This protein binds this small molecule.
Small molecule (SMILES): Nc1ccn([C@@H]2O[C@H](CO[P](=O)(O)O[C@H]3[C@@H](O)[C@H](n4cnc5c(N)ncnc54)O[C@@H]3CO[P](=O)(O)O[C@H]3[C@@H](O)[C@H](n4cnc5c(=O)nc(N)[nH]c54)O[C@@H]3CO[P](=O)(O)O[C@H]3[C@@H](O)[C@H](n4cnc5c(N)ncnc54)O[C@@H]3CO[P](=O)(O)O[C@H]3[C@@H](O)[C@H](n4cnc5c(N)ncnc54)O[C@@H]3CO[P](=O)(O)O[C@H]3[C@@H](O)[C@H](n4ccc(=O)[nH]c4=O)O[C@@H]3CO[P](=O)(O)O[C@H]3[C@@H](O)[C@H](n4ccc(N)nc4=O)O[C@@H]3CO[P](=O)(O)O[C@H]3[C@@H](O)[C@H](n4ccc(=O)[nH]c4=O)O[C@@H]3CO[P](=O)(O)O[C@H]3[C@@H](O)[C@H](n4cnc5c(=O)nc(N)[nH]c54)O[C@@H]3CO)[C@@H](O)[C@H]2O)c(=O)n1

Binding-site contacts:
Ligand atom N6 contacts residue THR59 of chain 36.C at 2.7 Å (h-bond).
Ligand atom P contacts residue LYS57 of chain 31.C at 3.1 Å.
Ligand atom OP2 contacts residue LYS43 of chain 36.C at 2.7 Å (salt-bridge).
Ligand atom O3' contacts residue ARG49 of chain 31.C at 3.6 Å (salt-bridge).
Ligand atom OP2 contacts residue THR91 of chain 31.C at 3.7 Å.
Ligand atom O3' contacts residue SER51 of chain 31.C at 3.3 Å (h-bond).
Ligand atom C5' contacts residue LYS57 of chain 31.C at 3.8 Å.
Ligand atom N6 contacts residue THR45 of chain 36.C at 2.8 Å (h-bond).
Ligand atom OP2 contacts residue TYR85 of chain 36.C at 2.6 Å (h-bond).
Ligand atom O5' contacts residue LYS89 of chain 31.C at 3.2 Å (salt-bridge).
Ligand atom N9 contacts residue LYS61 of chain 36.C at 3.8 Å.
Ligand atom OP1 contacts residue SER52 of chain 31.C at 3.1 Å.
Ligand atom C5 contacts residue THR45 of chain 36.C at 3.4 Å.
Ligand atom OP1 contacts residue ASN55 of chain 31.C at 3.2 Å.
Ligand atom OP2 contacts residue LYS57 of chain 31.C at 3.0 Å (salt-bridge).
Ligand atom P contacts residue SER51 of chain 31.C at 3.2 Å.
Ligand atom C2 contacts residue SER47 of chain 36.C at 3.2 Å.
Ligand atom OP1 contacts residue LYS57 of chain 31.C at 2.9 Å.
Ligand atom C4' contacts residue ARG49 of chain 31.C at 3.6 Å.
Ligand atom OP1 contacts residue LYS89 of chain 31.C at 3.5 Å (salt-bridge).
Ligand atom P contacts residue ARG49 of chain 31.C at 3.7 Å.
Ligand atom C5' contacts residue ARG49 of chain 31.C at 2.6 Å.
Ligand atom C6 contacts residue THR59 of chain 36.C at 3.5 Å.
Ligand atom N1 contacts residue SER47 of chain 36.C at 2.7 Å (h-bond).
Ligand atom OP2 contacts residue SER51 of chain 31.C at 3.3 Å (h-bond).
Ligand atom OP2 contacts residue LYS89 of chain 31.C at 3.5 Å (salt-bridge).
Ligand atom N1 contacts residue THR59 of chain 36.C at 3.4 Å.
Ligand atom C6 contacts residue THR45 of chain 36.C at 3.4 Å.
Ligand atom C8 contacts residue LYS61 of chain 36.C at 3.6 Å.
Ligand atom OP1 contacts residue ARG49 of chain 31.C at 2.6 Å (salt-bridge).
Ligand atom O4' contacts residue LYS61 of chain 36.C at 3.7 Å.
Ligand atom N6 contacts residue CYS46 of chain 36.C at 3.6 Å (h-bond).
Ligand atom O5' contacts residue ARG49 of chain 31.C at 3.6 Å (salt-bridge).
Ligand atom OP1 contacts residue ASN55 of chain 31.C at 3.0 Å (h-bond).
Ligand atom OP1 contacts residue SER51 of chain 31.C at 2.7 Å (h-bond).
Ligand atom O5' contacts residue LYS57 of chain 31.C at 2.8 Å (salt-bridge).
Ligand atom N7 contacts residue THR45 of chain 36.C at 2.7 Å (h-bond).
Ligand atom OP2 contacts residue LYS57 of chain 31.C at 3.5 Å (salt-bridge).
Ligand atom N7 contacts residue LYS61 of chain 36.C at 3.4 Å.
Ligand atom N7 contacts residue TYR85 of chain 36.C at 3.8 Å.

Sequence of chain 36.C:
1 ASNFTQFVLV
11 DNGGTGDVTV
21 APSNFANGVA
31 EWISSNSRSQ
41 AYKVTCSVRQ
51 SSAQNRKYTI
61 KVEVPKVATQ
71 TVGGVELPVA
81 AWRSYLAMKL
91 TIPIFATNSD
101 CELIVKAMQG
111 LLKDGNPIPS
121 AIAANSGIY

Sequence of chain 31.C:
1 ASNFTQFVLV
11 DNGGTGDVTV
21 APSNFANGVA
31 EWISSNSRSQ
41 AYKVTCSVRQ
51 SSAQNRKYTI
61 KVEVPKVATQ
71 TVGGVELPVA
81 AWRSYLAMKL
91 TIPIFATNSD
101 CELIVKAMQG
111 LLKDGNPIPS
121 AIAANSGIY